Binding-site contacts:
Ligand atom O2B contacts residue GLY529 of chain 1.C at 3.0 Å (h-bond).
Ligand atom N6 contacts residue PHE641 of chain 1.C at 3.3 Å.
Ligand atom C2' contacts residue THR530 of chain 1.C at 3.6 Å.
Ligand atom C4' contacts residue GLU646 of chain 1.C at 3.5 Å.
Ligand atom O2' contacts residue LYS651 of chain 1.C at 3.2 Å.
Ligand atom N3B contacts residue GLY524 of chain 1.C at 3.4 Å (h-bond).
Ligand atom O2G contacts residue GLY524 of chain 1.C at 3.4 Å (h-bond).
Ligand atom O1G contacts residue ARG631 of chain 1.B at 3.1 Å (salt-bridge).
Ligand atom N1 contacts residue PHE641 of chain 1.C at 3.5 Å.
Ligand atom O2G contacts residue ASN525 of chain 1.C at 3.4 Å.
Ligand atom C6 contacts residue PHE641 of chain 1.C at 3.4 Å (hydrophobic).
Ligand atom O3' contacts residue GLU646 of chain 1.C at 3.3 Å (salt-bridge).
Ligand atom N3 contacts residue ASN647 of chain 1.C at 3.0 Å (h-bond).
Ligand atom O1B contacts residue ASN526 of chain 1.C at 2.8 Å (h-bond).
Ligand atom C2 contacts residue ASN647 of chain 1.C at 3.5 Å.
Ligand atom N3 contacts residue GLU646 of chain 1.C at 3.5 Å.
Ligand atom O4' contacts residue ASN525 of chain 1.C at 3.3 Å (h-bond).
Ligand atom C8 contacts residue THR530 of chain 1.C at 3.5 Å.
Ligand atom N6 contacts residue TRP485 of chain 1.C at 3.0 Å.
Ligand atom O2G contacts residue ARG630 of chain 1.B at 3.0 Å (salt-bridge).
Ligand atom O1B contacts residue ASN525 of chain 1.C at 3.0 Å (h-bond).
Ligand atom N7 contacts residue TRP485 of chain 1.C at 3.1 Å (h-bond).
Ligand atom O2B contacts residue LYS528 of chain 1.C at 2.9 Å (salt-bridge).
Ligand atom O2B contacts residue GLY527 of chain 1.C at 3.5 Å (h-bond).
Ligand atom O3G contacts residue ARG631 of chain 1.B at 3.0 Å (salt-bridge).
Ligand atom N3B contacts residue LYS528 of chain 1.C at 3.6 Å (salt-bridge).
Ligand atom C2 contacts residue LYS645 of chain 1.C at 3.0 Å.
Ligand atom O2B contacts residue MG1 of chain 1.J at 3.5 Å.
Ligand atom O1G contacts residue GLY627 of chain 1.B at 3.5 Å.
Ligand atom O1A contacts residue LYS651 of chain 1.C at 2.7 Å (salt-bridge).
Ligand atom O1B contacts residue GLY527 of chain 1.C at 3.0 Å (h-bond).
Ligand atom O2' contacts residue ASN647 of chain 1.C at 2.7 Å (h-bond).
Ligand atom C6 contacts residue ILE650 of chain 1.C at 3.5 Å (hydrophobic).
Ligand atom O2A contacts residue GLY529 of chain 1.C at 3.2 Å (h-bond).
Ligand atom N3B contacts residue MG1 of chain 1.J at 3.4 Å.
Ligand atom O3A contacts residue MG1 of chain 1.J at 3.4 Å.
Ligand atom O2A contacts residue THR530 of chain 1.C at 2.9 Å (h-bond).
Ligand atom C5 contacts residue PHE641 of chain 1.C at 3.6 Å (hydrophobic).
Ligand atom C5' contacts residue ASN525 of chain 1.C at 3.4 Å.
Ligand atom O2' contacts residue PHE648 of chain 1.C at 3.5 Å (h-bond).

Sequence of chain 1.B:
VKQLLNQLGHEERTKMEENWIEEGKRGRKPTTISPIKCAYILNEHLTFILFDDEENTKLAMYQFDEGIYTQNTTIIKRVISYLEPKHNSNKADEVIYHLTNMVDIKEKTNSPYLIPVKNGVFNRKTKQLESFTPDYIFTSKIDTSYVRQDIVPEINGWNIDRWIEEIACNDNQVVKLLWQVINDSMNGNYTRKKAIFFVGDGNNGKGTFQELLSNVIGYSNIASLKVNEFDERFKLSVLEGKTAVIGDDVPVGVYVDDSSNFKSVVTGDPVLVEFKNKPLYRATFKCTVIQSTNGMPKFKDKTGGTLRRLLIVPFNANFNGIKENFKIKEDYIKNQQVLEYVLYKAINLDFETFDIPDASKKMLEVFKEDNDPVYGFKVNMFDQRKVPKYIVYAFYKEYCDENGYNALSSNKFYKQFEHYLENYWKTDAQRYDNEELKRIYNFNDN

The protein below binds the small molecule below.
Small molecule (SMILES): Nc1ncnc2c1ncn2[C@@H]1O[C@H](CO[P](=O)(O)O[P](=O)(O)NP(=O)(O)O)[C@@H](O)[C@H]1O

Sequence of chain 1.C:
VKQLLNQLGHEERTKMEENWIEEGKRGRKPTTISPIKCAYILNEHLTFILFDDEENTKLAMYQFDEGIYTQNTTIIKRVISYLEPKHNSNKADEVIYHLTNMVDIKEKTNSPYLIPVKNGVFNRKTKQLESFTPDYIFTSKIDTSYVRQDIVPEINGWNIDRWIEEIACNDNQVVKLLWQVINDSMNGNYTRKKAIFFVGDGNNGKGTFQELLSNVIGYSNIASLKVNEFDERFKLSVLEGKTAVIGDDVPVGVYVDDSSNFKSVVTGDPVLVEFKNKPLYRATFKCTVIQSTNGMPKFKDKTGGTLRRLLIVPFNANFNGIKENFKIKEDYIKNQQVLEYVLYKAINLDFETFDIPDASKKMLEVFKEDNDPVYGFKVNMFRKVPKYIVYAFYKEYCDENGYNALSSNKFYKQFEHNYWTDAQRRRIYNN